Sequence of chain 1.M:
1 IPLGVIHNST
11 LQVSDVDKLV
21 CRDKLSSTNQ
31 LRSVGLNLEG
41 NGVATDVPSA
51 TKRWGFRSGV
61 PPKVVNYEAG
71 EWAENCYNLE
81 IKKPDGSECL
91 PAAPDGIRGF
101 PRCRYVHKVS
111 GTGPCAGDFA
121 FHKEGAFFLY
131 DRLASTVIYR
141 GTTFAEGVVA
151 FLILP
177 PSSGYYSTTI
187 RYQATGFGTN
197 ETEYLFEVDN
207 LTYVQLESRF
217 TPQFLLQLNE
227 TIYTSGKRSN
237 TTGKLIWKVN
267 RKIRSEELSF

Sequence of chain 1.N:
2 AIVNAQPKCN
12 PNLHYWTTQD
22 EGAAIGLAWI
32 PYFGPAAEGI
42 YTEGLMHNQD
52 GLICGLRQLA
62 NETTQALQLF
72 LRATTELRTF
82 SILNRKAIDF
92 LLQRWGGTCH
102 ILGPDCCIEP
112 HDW

Binding-site contacts:
Ligand atom O7 contacts residue ASN62 of chain 1.N at 4.1 Å.
Ligand atom N2 contacts residue ASN62 of chain 1.N at 2.5 Å (h-bond).
Ligand atom C6 contacts residue GLU124 of chain 1.M at 3.3 Å.
Ligand atom O5 contacts residue ASN62 of chain 1.N at 2.4 Å (h-bond).
Ligand atom C5 contacts residue ALA6 of chain 1.N at 4.5 Å (hydrophobic).
Ligand atom C5 contacts residue GLU124 of chain 1.M at 3.6 Å.
Ligand atom C8 contacts residue THR65 of chain 1.N at 3.9 Å.
Ligand atom C8 contacts residue PRO8 of chain 1.N at 3.6 Å (hydrophobic).
Ligand atom O7 contacts residue ASN56 of chain 1.O at 3.8 Å.
Ligand atom C7 contacts residue THR65 of chain 1.N at 4.4 Å.
Ligand atom C6 contacts residue ALA6 of chain 1.N at 3.7 Å (hydrophobic).
Ligand atom O6 contacts residue GLN7 of chain 1.N at 4.0 Å.
Ligand atom C4 contacts residue ASN62 of chain 1.N at 4.2 Å.
Ligand atom C5 contacts residue ASN62 of chain 1.N at 3.7 Å.
Ligand atom O7 contacts residue GLU124 of chain 1.M at 3.7 Å.
Ligand atom C7 contacts residue GLU124 of chain 1.M at 3.9 Å.
Ligand atom C7 contacts residue ASN56 of chain 1.O at 4.5 Å.
Ligand atom O6 contacts residue PHE34 of chain 1.B at 3.9 Å.
Ligand atom C7 contacts residue ASN62 of chain 1.N at 3.2 Å.
Ligand atom C6 contacts residue LEU28 of chain 1.B at 4.2 Å (hydrophobic).
Ligand atom C8 contacts residue ASN62 of chain 1.N at 3.7 Å.
Ligand atom O6 contacts residue GLU124 of chain 1.M at 2.4 Å (salt-bridge).
Ligand atom O3 contacts residue GLU124 of chain 1.M at 3.1 Å (salt-bridge).
Ligand atom O5 contacts residue GLU124 of chain 1.M at 3.7 Å.
Ligand atom C8 contacts residue ASN56 of chain 1.O at 4.4 Å.
Ligand atom C6 contacts residue PRO8 of chain 1.N at 4.1 Å (hydrophobic).
Ligand atom O6 contacts residue PRO8 of chain 1.N at 3.3 Å.
Ligand atom C8 contacts residue GLU124 of chain 1.M at 3.4 Å.
Ligand atom C3 contacts residue ASN62 of chain 1.N at 3.8 Å.
Ligand atom C1 contacts residue ASN62 of chain 1.N at 1.5 Å.
Ligand atom C8 contacts residue GLN7 of chain 1.N at 3.5 Å.
Ligand atom O6 contacts residue LEU28 of chain 1.B at 3.6 Å.
Ligand atom O5 contacts residue ALA6 of chain 1.N at 4.4 Å.
Ligand atom C2 contacts residue ASN62 of chain 1.N at 2.5 Å.
Ligand atom O6 contacts residue ALA6 of chain 1.N at 2.3 Å.

A small-molecule ligand and the protein it binds are described below.
Small molecule (SMILES): CC(=O)N[C@H]1[C@H](O[C@H]2[C@H](O)[C@@H](NC(C)=O)CO[C@@H]2CO)O[C@H](CO)[C@@H](O[C@@H]2O[C@H](CO[C@H]3O[C@H](CO)[C@@H](O)[C@H](O)[C@@H]3O)[C@@H](O)[C@H](O[C@H]3O[C@H](CO)[C@@H](O)[C@H](O)[C@@H]3O)[C@@H]2O)[C@@H]1O

Sequence of chain 1.O:
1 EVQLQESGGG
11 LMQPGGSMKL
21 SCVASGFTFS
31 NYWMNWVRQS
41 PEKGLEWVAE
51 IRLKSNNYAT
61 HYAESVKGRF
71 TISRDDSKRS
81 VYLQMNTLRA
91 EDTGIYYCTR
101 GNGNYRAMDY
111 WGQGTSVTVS

Sequence of chain 1.B:
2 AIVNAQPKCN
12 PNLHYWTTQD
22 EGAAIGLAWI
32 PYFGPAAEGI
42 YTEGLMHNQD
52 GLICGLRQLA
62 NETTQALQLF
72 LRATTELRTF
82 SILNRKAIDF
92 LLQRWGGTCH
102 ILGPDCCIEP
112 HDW